Sequence of chain 57.A:
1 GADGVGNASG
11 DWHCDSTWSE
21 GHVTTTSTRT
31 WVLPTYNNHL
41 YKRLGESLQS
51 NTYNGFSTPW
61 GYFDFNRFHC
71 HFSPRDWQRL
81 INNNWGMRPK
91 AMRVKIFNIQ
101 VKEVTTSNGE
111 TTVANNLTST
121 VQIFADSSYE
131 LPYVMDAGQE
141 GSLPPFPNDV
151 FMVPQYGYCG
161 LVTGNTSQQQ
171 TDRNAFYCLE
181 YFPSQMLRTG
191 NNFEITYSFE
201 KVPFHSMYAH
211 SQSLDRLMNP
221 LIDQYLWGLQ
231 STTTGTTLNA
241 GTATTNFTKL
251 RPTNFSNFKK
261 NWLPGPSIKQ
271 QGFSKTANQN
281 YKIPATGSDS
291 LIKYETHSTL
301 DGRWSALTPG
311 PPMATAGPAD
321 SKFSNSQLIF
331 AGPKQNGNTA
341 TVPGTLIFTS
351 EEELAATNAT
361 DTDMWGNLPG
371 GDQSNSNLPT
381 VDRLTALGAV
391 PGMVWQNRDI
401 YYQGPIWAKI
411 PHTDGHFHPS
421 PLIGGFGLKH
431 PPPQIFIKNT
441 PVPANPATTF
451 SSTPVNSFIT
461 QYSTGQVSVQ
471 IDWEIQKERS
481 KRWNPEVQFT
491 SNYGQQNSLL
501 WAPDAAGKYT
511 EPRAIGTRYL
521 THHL

This small molecule binds to this protein.
Small molecule (SMILES): Nc1ncnc2c1ncn2[C@H]1C[C@H](O)[C@@H](COP(=O)(O)O)O1

Binding-site contacts:
Ligand atom C8 contacts residue HIS418 of chain 57.A at 3.7 Å.
Ligand atom N1 contacts residue PRO419 of chain 57.A at 3.5 Å (h-bond).
Ligand atom O4' contacts residue HIS418 of chain 57.A at 4.1 Å.
Ligand atom O5' contacts residue PRO419 of chain 57.A at 3.9 Å.
Ligand atom N9 contacts residue PRO203 of chain 57.A at 4.2 Å.
Ligand atom N3 contacts residue PRO203 of chain 57.A at 4.4 Å.
Ligand atom O2P contacts residue HIS416 of chain 57.A at 2.8 Å (h-bond).
Ligand atom N6 contacts residue PHE426 of chain 57.A at 3.8 Å.
Ligand atom N3 contacts residue PRO419 of chain 57.A at 4.3 Å.
Ligand atom P contacts residue HIS416 of chain 57.A at 4.0 Å.
Ligand atom C5 contacts residue PRO203 of chain 57.A at 4.3 Å (hydrophobic).
Ligand atom N1 contacts residue VAL202 of chain 57.A at 3.7 Å.
Ligand atom C5 contacts residue SER420 of chain 57.A at 4.3 Å.
Ligand atom N1 contacts residue GLY427 of chain 57.A at 2.7 Å (h-bond).
Ligand atom C4 contacts residue PRO203 of chain 57.A at 4.2 Å (hydrophobic).
Ligand atom C6 contacts residue PRO203 of chain 57.A at 4.4 Å (hydrophobic).
Ligand atom C8 contacts residue PRO203 of chain 57.A at 4.4 Å (hydrophobic).
Ligand atom C6 contacts residue SER420 of chain 57.A at 4.3 Å.
Ligand atom N6 contacts residue SER420 of chain 57.A at 4.0 Å.
Ligand atom N6 contacts residue GLY427 of chain 57.A at 2.8 Å (h-bond).
Ligand atom C2 contacts residue GLY427 of chain 57.A at 3.4 Å.
Ligand atom N7 contacts residue HIS418 of chain 57.A at 4.4 Å.
Ligand atom N6 contacts residue GLY425 of chain 57.A at 4.1 Å.
Ligand atom N7 contacts residue SER420 of chain 57.A at 3.9 Å.
Ligand atom N6 contacts residue VAL202 of chain 57.A at 4.0 Å.
Ligand atom O4' contacts residue PRO419 of chain 57.A at 4.3 Å.
Ligand atom N7 contacts residue PRO419 of chain 57.A at 4.3 Å.
Ligand atom C4 contacts residue PRO419 of chain 57.A at 4.2 Å (hydrophobic).
Ligand atom C2' contacts residue PRO203 of chain 57.A at 4.0 Å (hydrophobic).
Ligand atom C1' contacts residue HIS418 of chain 57.A at 4.1 Å.
Ligand atom O1P contacts residue HIS416 of chain 57.A at 4.2 Å.
Ligand atom C6 contacts residue VAL202 of chain 57.A at 3.9 Å (hydrophobic).
Ligand atom C6 contacts residue PRO419 of chain 57.A at 3.2 Å (hydrophobic).
Ligand atom C6 contacts residue GLY427 of chain 57.A at 3.7 Å.
Ligand atom C5 contacts residue PRO419 of chain 57.A at 3.7 Å (hydrophobic).
Ligand atom N6 contacts residue PRO419 of chain 57.A at 3.4 Å (h-bond).
Ligand atom N9 contacts residue HIS418 of chain 57.A at 4.3 Å.
Ligand atom C2 contacts residue VAL202 of chain 57.A at 4.3 Å (hydrophobic).
Ligand atom O2P contacts residue PRO419 of chain 57.A at 4.2 Å.
Ligand atom C2 contacts residue PRO419 of chain 57.A at 4.0 Å (hydrophobic).